Binding-site contacts:
Ligand atom O5 contacts residue GLY156 of chain 28.A at 4.2 Å.
Ligand atom C7 contacts residue ASN153 of chain 28.A at 4.1 Å.
Ligand atom C6 contacts residue GLY156 of chain 28.A at 4.0 Å.
Ligand atom O6 contacts residue HIS158 of chain 28.A at 4.2 Å.
Ligand atom C5 contacts residue ASN153 of chain 28.A at 3.6 Å.
Ligand atom O4 contacts residue HIS149 of chain 28.A at 4.3 Å.
Ligand atom O5 contacts residue THR155 of chain 28.A at 3.4 Å (h-bond).
Ligand atom N2 contacts residue ASN153 of chain 28.A at 3.1 Å (h-bond).
Ligand atom C2 contacts residue ASN153 of chain 28.A at 2.6 Å.
Ligand atom C5 contacts residue THR155 of chain 28.A at 4.0 Å.
Ligand atom O5 contacts residue ASN153 of chain 28.A at 2.2 Å (h-bond).
Ligand atom C5 contacts residue GLY156 of chain 28.A at 4.3 Å.
Ligand atom C6 contacts residue HIS149 of chain 28.A at 4.3 Å.
Ligand atom C8 contacts residue GLY102 of chain 17.A at 3.6 Å.
Ligand atom C2 contacts residue HIS149 of chain 28.A at 3.5 Å.
Ligand atom C3 contacts residue HIS149 of chain 28.A at 4.0 Å.
Ligand atom C4 contacts residue HIS149 of chain 28.A at 3.4 Å.
Ligand atom O7 contacts residue HIS149 of chain 28.A at 3.3 Å.
Ligand atom C1 contacts residue THR155 of chain 28.A at 3.3 Å.
Ligand atom C4 contacts residue ASN153 of chain 28.A at 4.2 Å.
Ligand atom N2 contacts residue HIS149 of chain 28.A at 4.3 Å.
Ligand atom C5 contacts residue HIS149 of chain 28.A at 3.6 Å.
Ligand atom C8 contacts residue ASN153 of chain 28.A at 4.4 Å.
Ligand atom C6 contacts residue HIS158 of chain 28.A at 4.2 Å.
Ligand atom C1 contacts residue ASN153 of chain 28.A at 1.4 Å.
Ligand atom O5 contacts residue HIS149 of chain 28.A at 3.6 Å.
Ligand atom O6 contacts residue HIS149 of chain 28.A at 3.2 Å.
Ligand atom O3 contacts residue HIS149 of chain 28.A at 4.0 Å.
Ligand atom C1 contacts residue HIS158 of chain 28.A at 4.1 Å.
Ligand atom C1 contacts residue HIS149 of chain 28.A at 3.5 Å.
Ligand atom C5 contacts residue HIS158 of chain 28.A at 4.4 Å.
Ligand atom O5 contacts residue HIS158 of chain 28.A at 3.4 Å.
Ligand atom C3 contacts residue ASN153 of chain 28.A at 3.9 Å.
Ligand atom C7 contacts residue HIS149 of chain 28.A at 4.3 Å.

Sequence of chain 17.A:
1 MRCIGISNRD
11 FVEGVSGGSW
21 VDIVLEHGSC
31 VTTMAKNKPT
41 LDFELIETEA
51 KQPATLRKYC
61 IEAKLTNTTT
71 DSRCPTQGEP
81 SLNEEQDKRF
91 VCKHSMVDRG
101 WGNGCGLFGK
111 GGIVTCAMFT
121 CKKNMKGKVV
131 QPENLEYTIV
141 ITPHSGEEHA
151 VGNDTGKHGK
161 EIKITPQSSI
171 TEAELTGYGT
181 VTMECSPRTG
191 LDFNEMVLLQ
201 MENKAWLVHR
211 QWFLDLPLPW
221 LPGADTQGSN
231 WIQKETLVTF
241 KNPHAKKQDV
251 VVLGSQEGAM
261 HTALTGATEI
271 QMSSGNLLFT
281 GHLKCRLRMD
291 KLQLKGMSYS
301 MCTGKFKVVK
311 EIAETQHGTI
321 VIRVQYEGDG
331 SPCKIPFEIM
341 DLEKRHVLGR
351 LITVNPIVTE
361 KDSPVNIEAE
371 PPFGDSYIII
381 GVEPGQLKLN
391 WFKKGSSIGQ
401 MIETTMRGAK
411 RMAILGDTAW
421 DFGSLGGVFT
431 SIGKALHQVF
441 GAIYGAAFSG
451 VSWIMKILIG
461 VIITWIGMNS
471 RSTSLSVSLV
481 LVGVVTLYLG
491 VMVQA

Sequence of chain 28.A:
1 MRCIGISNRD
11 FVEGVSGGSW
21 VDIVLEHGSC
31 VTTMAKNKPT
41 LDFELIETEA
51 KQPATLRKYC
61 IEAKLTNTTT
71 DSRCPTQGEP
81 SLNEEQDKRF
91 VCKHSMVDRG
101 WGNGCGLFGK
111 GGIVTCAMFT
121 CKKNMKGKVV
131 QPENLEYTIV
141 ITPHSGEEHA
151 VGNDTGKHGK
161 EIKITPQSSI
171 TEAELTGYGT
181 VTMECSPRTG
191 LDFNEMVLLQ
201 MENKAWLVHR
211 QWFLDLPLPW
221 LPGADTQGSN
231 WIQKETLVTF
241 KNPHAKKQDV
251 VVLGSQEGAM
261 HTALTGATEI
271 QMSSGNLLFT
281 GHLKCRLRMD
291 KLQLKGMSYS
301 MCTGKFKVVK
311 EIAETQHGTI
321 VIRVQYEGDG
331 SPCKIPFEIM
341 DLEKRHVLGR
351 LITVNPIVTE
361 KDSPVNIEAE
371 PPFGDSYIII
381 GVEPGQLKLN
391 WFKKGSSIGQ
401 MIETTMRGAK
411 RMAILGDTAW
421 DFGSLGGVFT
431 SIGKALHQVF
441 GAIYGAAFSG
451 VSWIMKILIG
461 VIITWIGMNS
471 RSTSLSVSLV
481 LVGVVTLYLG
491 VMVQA

This protein binds this small molecule.
Small molecule (SMILES): CC(=O)N[C@H]1[C@H](O[C@H]2[C@H](O)[C@@H](NC(C)=O)CO[C@@H]2CO)O[C@H](CO)[C@@H](O)[C@@H]1O